A small-molecule ligand and the protein it binds are described below.
Small molecule (SMILES): CC(C)[C@H](NC(=O)CI)C(=O)N[C@@H](Cc1ccccc1)C(N)=O

Sequence of chain 1.A:
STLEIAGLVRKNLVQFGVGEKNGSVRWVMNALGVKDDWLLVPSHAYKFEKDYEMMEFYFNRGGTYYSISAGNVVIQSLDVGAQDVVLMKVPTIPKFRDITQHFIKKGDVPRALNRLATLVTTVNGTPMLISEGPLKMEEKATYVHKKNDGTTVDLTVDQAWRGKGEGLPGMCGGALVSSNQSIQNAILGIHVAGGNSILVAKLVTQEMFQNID

Binding-site contacts:
Ligand atom CA2 contacts residue GLY170 of chain 1.A at 3.3 Å.
Ligand atom C1 contacts residue GLY170 of chain 1.A at 2.8 Å.
Ligand atom CZ contacts residue GLY170 of chain 1.A at 3.8 Å.
Ligand atom CH3 contacts residue HIS145 of chain 1.A at 3.1 Å.
Ligand atom C2 contacts residue GLY170 of chain 1.A at 2.8 Å.
Ligand atom N2 contacts residue GLY170 of chain 1.A at 3.0 Å (h-bond).
Ligand atom CD2 contacts residue VAL28 of chain 1.A at 3.6 Å (hydrophobic).
Ligand atom C1 contacts residue MET171 of chain 1.A at 3.7 Å (hydrophobic).
Ligand atom CG1 contacts residue VAL28 of chain 1.A at 3.1 Å (hydrophobic).
Ligand atom CH3 contacts residue CYS172 of chain 1.A at 2.0 Å (hydrophobic).
Ligand atom CE2 contacts residue MET29 of chain 1.A at 3.3 Å (hydrophobic).
Ligand atom CB2 contacts residue VAL28 of chain 1.A at 3.6 Å (hydrophobic).
Ligand atom CE2 contacts residue GLN15 of chain 1.A at 3.6 Å.
Ligand atom O1 contacts residue CYS172 of chain 1.A at 2.8 Å (h-bond).
Ligand atom C1 contacts residue CYS172 of chain 1.A at 3.0 Å (hydrophobic).
Ligand atom CZ contacts residue MET29 of chain 1.A at 3.7 Å (hydrophobic).
Ligand atom CE1 contacts residue THR122 of chain 1.A at 3.5 Å.
Ligand atom CD2 contacts residue MET29 of chain 1.A at 3.6 Å (hydrophobic).
Ligand atom N contacts residue GLY170 of chain 1.A at 2.8 Å.
Ligand atom CA2 contacts residue VAL28 of chain 1.A at 3.0 Å (hydrophobic).
Ligand atom CD1 contacts residue ASN124 of chain 1.A at 3.7 Å.
Ligand atom C2 contacts residue VAL28 of chain 1.A at 3.2 Å (hydrophobic).
Ligand atom O2 contacts residue PRO169 of chain 1.A at 2.8 Å.
Ligand atom CD2 contacts residue TRP27 of chain 1.A at 3.5 Å (hydrophobic).
Ligand atom N contacts residue PRO169 of chain 1.A at 3.7 Å.
Ligand atom C2 contacts residue PRO169 of chain 1.A at 3.5 Å (hydrophobic).
Ligand atom N2 contacts residue HIS145 of chain 1.A at 3.7 Å.
Ligand atom CD1 contacts residue GLY170 of chain 1.A at 3.0 Å.
Ligand atom CA contacts residue GLY170 of chain 1.A at 3.2 Å.
Ligand atom N contacts residue VAL28 of chain 1.A at 2.7 Å (h-bond).
Ligand atom O1 contacts residue GLY170 of chain 1.A at 2.7 Å (h-bond).
Ligand atom O2 contacts residue GLY170 of chain 1.A at 3.3 Å (h-bond).
Ligand atom O1 contacts residue MET171 of chain 1.A at 3.0 Å (h-bond).
Ligand atom CH3 contacts residue GLY170 of chain 1.A at 3.8 Å.
Ligand atom CE1 contacts residue ASN124 of chain 1.A at 3.5 Å.
Ligand atom CG contacts residue VAL28 of chain 1.A at 3.8 Å (hydrophobic).
Ligand atom CZ contacts residue GLN15 of chain 1.A at 3.7 Å.
Ligand atom CE1 contacts residue GLY170 of chain 1.A at 3.1 Å.
Ligand atom CG contacts residue GLY170 of chain 1.A at 3.6 Å.
Ligand atom O1 contacts residue MET29 of chain 1.A at 3.5 Å.